Sequence of chain 1.E:
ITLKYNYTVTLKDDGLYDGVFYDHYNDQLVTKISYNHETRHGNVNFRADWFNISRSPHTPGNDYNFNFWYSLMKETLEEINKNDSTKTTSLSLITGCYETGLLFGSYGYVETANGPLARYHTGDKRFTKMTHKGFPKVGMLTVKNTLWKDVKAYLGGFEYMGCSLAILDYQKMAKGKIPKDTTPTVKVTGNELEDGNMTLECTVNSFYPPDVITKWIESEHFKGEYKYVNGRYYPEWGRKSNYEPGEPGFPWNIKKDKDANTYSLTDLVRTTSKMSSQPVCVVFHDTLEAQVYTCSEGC

Binding-site contacts:
Ligand atom O6 contacts residue ASN83 of chain 1.E at 4.2 Å.
Ligand atom N2 contacts residue SER85 of chain 1.E at 3.9 Å.
Ligand atom O7 contacts residue SER85 of chain 1.E at 4.3 Å.
Ligand atom C4 contacts residue ASN83 of chain 1.E at 4.3 Å.
Ligand atom O5 contacts residue SER85 of chain 1.E at 4.4 Å.
Ligand atom C1 contacts residue ASN83 of chain 1.E at 1.5 Å.
Ligand atom C2 contacts residue ASN83 of chain 1.E at 2.5 Å.
Ligand atom C5 contacts residue ASN83 of chain 1.E at 3.7 Å.
Ligand atom C2 contacts residue SER85 of chain 1.E at 3.5 Å.
Ligand atom N2 contacts residue ASN83 of chain 1.E at 2.9 Å (h-bond).
Ligand atom C3 contacts residue ASN83 of chain 1.E at 3.8 Å.
Ligand atom C1 contacts residue SER85 of chain 1.E at 3.9 Å.
Ligand atom C7 contacts residue ASN83 of chain 1.E at 4.3 Å.
Ligand atom O5 contacts residue ASN83 of chain 1.E at 2.4 Å (h-bond).

The small molecule below binds the protein below.
Small molecule (SMILES): CC(=O)N[C@@H]1[C@@H](O)[C@H](O)[C@@H](CO)O[C@H]1O